A small-molecule ligand and the protein it binds are described below.
Small molecule (SMILES): C[C@@H](O)CC[C@@H](C)O

Sequence of chain 1.A:
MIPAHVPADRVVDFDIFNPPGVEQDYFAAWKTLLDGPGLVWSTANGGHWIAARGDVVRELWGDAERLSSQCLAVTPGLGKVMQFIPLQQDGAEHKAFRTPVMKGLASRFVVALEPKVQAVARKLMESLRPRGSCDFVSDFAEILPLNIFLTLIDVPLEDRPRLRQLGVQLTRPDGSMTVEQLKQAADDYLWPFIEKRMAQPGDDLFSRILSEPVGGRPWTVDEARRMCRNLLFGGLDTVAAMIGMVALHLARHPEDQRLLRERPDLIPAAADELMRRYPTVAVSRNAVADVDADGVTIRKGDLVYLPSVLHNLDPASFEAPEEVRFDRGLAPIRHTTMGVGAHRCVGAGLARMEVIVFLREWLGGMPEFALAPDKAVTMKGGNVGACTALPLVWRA

Binding-site contacts:
Ligand atom O2 contacts residue THR238 of chain 1.A at 3.9 Å.
Ligand atom C1 contacts residue LEU72 of chain 1.A at 3.8 Å (hydrophobic).
Ligand atom O1 contacts residue ASN383 of chain 1.A at 3.2 Å.
Ligand atom C6 contacts residue VAL283 of chain 1.A at 4.5 Å (hydrophobic).
Ligand atom C6 contacts residue LEU87 of chain 1.A at 4.4 Å (hydrophobic).
Ligand atom C5 contacts residue THR238 of chain 1.A at 4.3 Å.
Ligand atom C3 contacts residue ALA282 of chain 1.A at 3.7 Å (hydrophobic).
Ligand atom O1 contacts residue VAL283 of chain 1.A at 3.8 Å.
Ligand atom C2 contacts residue ASN383 of chain 1.A at 3.5 Å.
Ligand atom C2 contacts residue ALA282 of chain 1.A at 3.7 Å (hydrophobic).
Ligand atom C3 contacts residue VAL283 of chain 1.A at 4.2 Å (hydrophobic).
Ligand atom C6 contacts residue VAL281 of chain 1.A at 4.0 Å (hydrophobic).
Ligand atom C6 contacts residue HEM1 of chain 1.D at 3.7 Å.
Ligand atom C3 contacts residue VAL281 of chain 1.A at 4.2 Å (hydrophobic).
Ligand atom O1 contacts residue LEU72 of chain 1.A at 4.2 Å.
Ligand atom O1 contacts residue ALA282 of chain 1.A at 2.7 Å (h-bond).
Ligand atom C1 contacts residue ASN383 of chain 1.A at 4.3 Å.
Ligand atom O2 contacts residue GLY234 of chain 1.A at 4.2 Å.
Ligand atom C5 contacts residue VAL281 of chain 1.A at 4.1 Å (hydrophobic).